This small molecule binds to this protein.
Small molecule (SMILES): Nc1nc2c(ncn2[C@@H]2O[C@H](CO[P](=O)(O)O[P](=O)(O)NP(=O)(O)O)[C@@H](O)[C@H]2O)c(=O)[nH]1

Binding-site contacts:
Ligand atom O6 contacts residue SER149 of chain 1.C at 3.4 Å.
Ligand atom O2B contacts residue GLY19 of chain 1.C at 3.0 Å (h-bond).
Ligand atom O2' contacts residue PHE32 of chain 1.C at 3.5 Å.
Ligand atom O2G contacts residue GLY64 of chain 1.C at 2.8 Å (h-bond).
Ligand atom PB contacts residue MG1 of chain 1.N at 3.1 Å.
Ligand atom O2' contacts residue ASP34 of chain 1.C at 3.1 Å (salt-bridge).
Ligand atom C2' contacts residue VAL33 of chain 1.C at 3.5 Å (hydrophobic).
Ligand atom N2 contacts residue ASP123 of chain 1.C at 2.8 Å (salt-bridge).
Ligand atom PG contacts residue MG1 of chain 1.N at 3.3 Å.
Ligand atom O2G contacts residue LYS20 of chain 1.C at 2.6 Å (salt-bridge).
Ligand atom O3G contacts residue PRO38 of chain 1.C at 3.2 Å.
Ligand atom O1G contacts residue THR39 of chain 1.C at 2.9 Å (h-bond).
Ligand atom O2' contacts residue VAL33 of chain 1.C at 2.6 Å (h-bond).
Ligand atom O2B contacts residue VAL18 of chain 1.C at 3.2 Å (h-bond).
Ligand atom O1G contacts residue MG1 of chain 1.N at 2.1 Å.
Ligand atom N2 contacts residue LEU124 of chain 1.C at 3.6 Å.
Ligand atom N1 contacts residue ASP123 of chain 1.C at 2.8 Å (salt-bridge).
Ligand atom O2B contacts residue GLY17 of chain 1.C at 3.6 Å (h-bond).
Ligand atom O1B contacts residue MG1 of chain 1.N at 1.9 Å.
Ligand atom N3B contacts residue MG1 of chain 1.N at 3.3 Å.
Ligand atom O6 contacts residue ASN120 of chain 1.C at 3.3 Å (h-bond).
Ligand atom N3B contacts residue GLY17 of chain 1.C at 3.2 Å (h-bond).
Ligand atom C8 contacts residue ALA22 of chain 1.C at 3.6 Å (hydrophobic).
Ligand atom O3G contacts residue TYR36 of chain 1.C at 3.6 Å.
Ligand atom O2B contacts residue LYS20 of chain 1.C at 2.9 Å (salt-bridge).
Ligand atom O3A contacts residue GLY19 of chain 1.C at 3.4 Å (h-bond).
Ligand atom O1A contacts residue GLY19 of chain 1.C at 3.3 Å.
Ligand atom O6 contacts residue ALA150 of chain 1.C at 2.8 Å (h-bond).
Ligand atom O4' contacts residue LYS121 of chain 1.C at 3.3 Å (salt-bridge).
Ligand atom O1B contacts residue SER21 of chain 1.C at 3.0 Å (h-bond).
Ligand atom O3' contacts residue ASP34 of chain 1.C at 2.7 Å (salt-bridge).
Ligand atom O6 contacts residue ASP123 of chain 1.C at 3.5 Å (salt-bridge).
Ligand atom O1A contacts residue ALA22 of chain 1.C at 2.8 Å (h-bond).
Ligand atom O1A contacts residue SER21 of chain 1.C at 3.2 Å (h-bond).
Ligand atom O6 contacts residue LYS121 of chain 1.C at 3.5 Å.
Ligand atom C3' contacts residue GLU35 of chain 1.C at 3.6 Å.
Ligand atom N7 contacts residue ASN120 of chain 1.C at 3.1 Å (h-bond).
Ligand atom PB contacts residue LYS20 of chain 1.C at 3.6 Å.
Ligand atom O1B contacts residue LYS20 of chain 1.C at 3.6 Å (salt-bridge).
Ligand atom C6 contacts residue ASP123 of chain 1.C at 3.6 Å.

Sequence of chain 1.C:
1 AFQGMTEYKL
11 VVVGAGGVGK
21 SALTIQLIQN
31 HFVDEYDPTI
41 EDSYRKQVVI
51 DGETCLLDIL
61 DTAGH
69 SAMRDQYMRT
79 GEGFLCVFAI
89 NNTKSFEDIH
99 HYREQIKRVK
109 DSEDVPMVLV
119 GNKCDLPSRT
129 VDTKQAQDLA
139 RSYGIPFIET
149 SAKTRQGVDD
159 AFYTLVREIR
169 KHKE